Binding-site contacts:
Ligand atom O7 contacts residue ASN231 of chain 1.A at 3.2 Å (h-bond).
Ligand atom N2 contacts residue ASN231 of chain 1.A at 2.9 Å (h-bond).
Ligand atom C3 contacts residue ASN231 of chain 1.A at 3.8 Å.
Ligand atom C8 contacts residue LYS459 of chain 1.B at 3.3 Å.
Ligand atom O5 contacts residue ASN231 of chain 1.A at 2.4 Å (h-bond).
Ligand atom C4 contacts residue ASN231 of chain 1.A at 4.2 Å.
Ligand atom C5 contacts residue ASN231 of chain 1.A at 3.7 Å.
Ligand atom N2 contacts residue LYS459 of chain 1.B at 3.6 Å.
Ligand atom C7 contacts residue ASN231 of chain 1.A at 3.3 Å.
Ligand atom O5 contacts residue THR106 of chain 1.A at 3.6 Å.
Ligand atom O6 contacts residue THR106 of chain 1.A at 3.3 Å.
Ligand atom C2 contacts residue ASN231 of chain 1.A at 2.5 Å.
Ligand atom O6 contacts residue THR233 of chain 1.A at 3.7 Å.
Ligand atom C1 contacts residue ASN231 of chain 1.A at 1.4 Å.
Ligand atom C7 contacts residue LYS459 of chain 1.B at 4.0 Å.
Ligand atom C6 contacts residue THR106 of chain 1.A at 3.6 Å.
Ligand atom C5 contacts residue THR106 of chain 1.A at 4.1 Å.
Ligand atom C8 contacts residue ASN231 of chain 1.A at 4.1 Å.

Sequence of chain 1.B:
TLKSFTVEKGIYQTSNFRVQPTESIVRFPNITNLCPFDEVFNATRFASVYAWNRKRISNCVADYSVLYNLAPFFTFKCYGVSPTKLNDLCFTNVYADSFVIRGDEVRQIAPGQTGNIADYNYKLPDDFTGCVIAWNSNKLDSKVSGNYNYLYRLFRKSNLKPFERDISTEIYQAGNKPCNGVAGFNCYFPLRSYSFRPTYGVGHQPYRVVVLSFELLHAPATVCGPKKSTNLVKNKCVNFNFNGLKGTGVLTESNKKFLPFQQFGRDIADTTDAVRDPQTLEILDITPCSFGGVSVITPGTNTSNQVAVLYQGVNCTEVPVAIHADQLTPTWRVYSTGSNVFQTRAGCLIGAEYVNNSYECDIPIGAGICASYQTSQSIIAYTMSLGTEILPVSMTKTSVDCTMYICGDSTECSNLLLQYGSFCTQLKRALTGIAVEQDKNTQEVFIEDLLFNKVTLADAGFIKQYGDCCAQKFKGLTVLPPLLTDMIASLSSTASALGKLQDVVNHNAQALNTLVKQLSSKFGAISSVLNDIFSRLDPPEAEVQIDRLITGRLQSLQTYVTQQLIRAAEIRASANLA

A protein and the small-molecule ligand that binds it are described below.
Small molecule (SMILES): CC(=O)N[C@@H]1[C@@H](O)[C@H](O)[C@@H](CO)O[C@H]1O

Sequence of chain 1.A:
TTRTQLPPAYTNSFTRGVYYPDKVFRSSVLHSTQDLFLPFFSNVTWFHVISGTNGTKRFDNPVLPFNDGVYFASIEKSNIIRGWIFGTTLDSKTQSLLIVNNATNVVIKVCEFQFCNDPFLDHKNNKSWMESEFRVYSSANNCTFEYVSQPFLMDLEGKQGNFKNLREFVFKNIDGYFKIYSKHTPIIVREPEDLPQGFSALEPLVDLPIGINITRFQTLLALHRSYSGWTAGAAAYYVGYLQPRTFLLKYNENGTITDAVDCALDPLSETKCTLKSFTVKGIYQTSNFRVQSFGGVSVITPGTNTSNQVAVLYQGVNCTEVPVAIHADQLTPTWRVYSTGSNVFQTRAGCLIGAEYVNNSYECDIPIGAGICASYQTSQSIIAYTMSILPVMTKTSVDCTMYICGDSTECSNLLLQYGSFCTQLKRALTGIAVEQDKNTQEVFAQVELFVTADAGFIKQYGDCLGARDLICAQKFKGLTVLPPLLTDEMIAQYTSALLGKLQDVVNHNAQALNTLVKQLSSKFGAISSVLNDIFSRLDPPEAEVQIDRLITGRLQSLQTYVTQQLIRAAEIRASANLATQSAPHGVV